Sequence of chain 1.A:
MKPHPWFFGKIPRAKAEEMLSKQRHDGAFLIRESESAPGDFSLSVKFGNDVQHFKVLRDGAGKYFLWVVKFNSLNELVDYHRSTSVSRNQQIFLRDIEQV

Binding-site contacts:
Ligand atom C6' contacts residue LEU59 of chain 1.A at 3.6 Å (hydrophobic).
Ligand atom CD2 contacts residue PHE56 of chain 1.A at 3.4 Å (hydrophobic).
Ligand atom CG contacts residue GLN54 of chain 1.A at 3.8 Å.
Ligand atom CD2 contacts residue HIS55 of chain 1.A at 3.5 Å.
Ligand atom CE2 contacts residue HIS55 of chain 1.A at 3.8 Å.
Ligand atom CD2 contacts residue LYS57 of chain 1.A at 3.2 Å.
Ligand atom CE2 contacts residue LYS57 of chain 1.A at 3.8 Å.
Ligand atom CG contacts residue LYS57 of chain 1.A at 3.7 Å.
Ligand atom CD1 contacts residue LYS57 of chain 1.A at 3.8 Å.
Ligand atom O1P contacts residue ARG34 of chain 1.A at 2.7 Å (salt-bridge).
Ligand atom O3P contacts residue ARG15 of chain 1.A at 3.0 Å (salt-bridge).
Ligand atom OD1 contacts residue LYS57 of chain 1.A at 2.8 Å (salt-bridge).
Ligand atom CA contacts residue TRP69 of chain 1.A at 3.5 Å (hydrophobic).
Ligand atom N contacts residue HIS55 of chain 1.A at 2.9 Å (h-bond).
Ligand atom CG contacts residue PHE56 of chain 1.A at 3.8 Å (hydrophobic).
Ligand atom CB contacts residue HIS55 of chain 1.A at 3.7 Å.
Ligand atom CB contacts residue HIS55 of chain 1.A at 3.9 Å.
Ligand atom OH contacts residue SER44 of chain 1.A at 2.8 Å (h-bond).
Ligand atom O1P contacts residue SER44 of chain 1.A at 3.5 Å (h-bond).
Ligand atom CA contacts residue HIS55 of chain 1.A at 3.4 Å.
Ligand atom C contacts residue HIS55 of chain 1.A at 3.6 Å.
Ligand atom ND2 contacts residue LEU68 of chain 1.A at 2.9 Å (h-bond).
Ligand atom CB contacts residue LEU68 of chain 1.A at 3.5 Å (hydrophobic).
Ligand atom CB contacts residue TRP69 of chain 1.A at 3.5 Å (hydrophobic).
Ligand atom O contacts residue TRP69 of chain 1.A at 3.7 Å.
Ligand atom CZ contacts residue SER44 of chain 1.A at 3.5 Å.
Ligand atom P contacts residue ARG15 of chain 1.A at 3.6 Å.
Ligand atom CB contacts residue PHE56 of chain 1.A at 3.6 Å (hydrophobic).
Ligand atom CE2 contacts residue PHE56 of chain 1.A at 3.8 Å (hydrophobic).
Ligand atom O3P contacts residue ARG34 of chain 1.A at 2.6 Å (salt-bridge).
Ligand atom ND2 contacts residue LYS57 of chain 1.A at 2.8 Å (salt-bridge).
Ligand atom P contacts residue SER44 of chain 1.A at 3.9 Å.
Ligand atom C5' contacts residue LEU59 of chain 1.A at 3.5 Å (hydrophobic).
Ligand atom CE2 contacts residue SER44 of chain 1.A at 3.7 Å.
Ligand atom CG contacts residue HIS55 of chain 1.A at 3.6 Å.
Ligand atom OD1 contacts residue PHE56 of chain 1.A at 3.4 Å.
Ligand atom O2P contacts residue ARG15 of chain 1.A at 3.0 Å (salt-bridge).
Ligand atom CG contacts residue LYS57 of chain 1.A at 3.6 Å.
Ligand atom CG contacts residue LEU68 of chain 1.A at 3.7 Å (hydrophobic).
Ligand atom P contacts residue ARG34 of chain 1.A at 3.7 Å.

A small-molecule ligand and the protein it binds are described below.
Small molecule (SMILES): CC(=O)N[C@@H](Cc1ccc(OP(=O)(O)O)cc1)C(=O)NC1(C(=O)N[C@@H](CC(N)=O)C(=O)NCCCc2ccccc2)CCCCC1